Binding-site contacts:
Ligand atom O7 contacts residue ARG465 of chain 8.A at 3.7 Å.
Ligand atom C8 contacts residue LYS469 of chain 8.A at 3.8 Å.
Ligand atom C7 contacts residue ASN485 of chain 8.A at 3.2 Å.
Ligand atom C3 contacts residue ASN485 of chain 8.A at 3.6 Å.
Ligand atom C4 contacts residue ASN485 of chain 8.A at 4.2 Å.
Ligand atom C8 contacts residue ARG465 of chain 8.A at 3.9 Å.
Ligand atom C7 contacts residue ARG465 of chain 8.A at 3.8 Å.
Ligand atom C5 contacts residue ASN485 of chain 8.A at 3.7 Å.
Ligand atom C7 contacts residue GLU482 of chain 8.A at 4.3 Å.
Ligand atom N2 contacts residue ARG465 of chain 8.A at 4.4 Å.
Ligand atom C1 contacts residue ASN485 of chain 8.A at 1.4 Å.
Ligand atom C8 contacts residue ASN485 of chain 8.A at 4.5 Å.
Ligand atom O7 contacts residue GLU482 of chain 8.A at 4.4 Å.
Ligand atom O3 contacts residue ARG465 of chain 8.A at 3.7 Å.
Ligand atom O5 contacts residue ASN485 of chain 8.A at 2.4 Å (h-bond).
Ligand atom N2 contacts residue ASN485 of chain 8.A at 2.7 Å (h-bond).
Ligand atom C2 contacts residue ASN485 of chain 8.A at 2.3 Å.
Ligand atom O7 contacts residue ASN485 of chain 8.A at 3.4 Å (h-bond).
Ligand atom O7 contacts residue SER466 of chain 8.A at 4.2 Å.
Ligand atom C8 contacts residue GLU482 of chain 8.A at 4.1 Å.

Sequence of chain 8.A:
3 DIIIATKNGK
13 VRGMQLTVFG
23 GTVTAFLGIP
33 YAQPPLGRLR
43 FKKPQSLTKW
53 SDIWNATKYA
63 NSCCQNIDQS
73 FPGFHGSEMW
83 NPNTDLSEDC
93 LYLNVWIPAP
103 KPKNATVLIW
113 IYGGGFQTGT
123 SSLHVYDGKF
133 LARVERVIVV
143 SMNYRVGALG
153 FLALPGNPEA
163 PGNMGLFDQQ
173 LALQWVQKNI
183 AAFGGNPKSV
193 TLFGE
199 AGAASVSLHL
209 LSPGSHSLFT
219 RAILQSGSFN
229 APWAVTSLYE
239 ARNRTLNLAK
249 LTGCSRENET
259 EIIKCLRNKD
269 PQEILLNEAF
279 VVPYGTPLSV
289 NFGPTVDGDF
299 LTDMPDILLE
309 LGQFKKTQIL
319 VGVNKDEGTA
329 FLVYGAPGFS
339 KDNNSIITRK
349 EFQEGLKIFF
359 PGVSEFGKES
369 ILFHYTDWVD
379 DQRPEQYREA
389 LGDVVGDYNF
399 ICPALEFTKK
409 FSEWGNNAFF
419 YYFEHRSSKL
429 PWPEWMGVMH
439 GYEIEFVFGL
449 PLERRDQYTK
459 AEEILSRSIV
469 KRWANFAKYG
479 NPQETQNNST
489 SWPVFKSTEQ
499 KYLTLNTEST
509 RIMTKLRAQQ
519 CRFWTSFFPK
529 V

This protein binds this small molecule.
Small molecule (SMILES): CC(=O)N[C@@H]1[C@@H](O)[C@H](O)[C@@H](CO)O[C@H]1O